Binding-site contacts:
Ligand atom N2 contacts residue ASN38 of chain 1.C at 2.8 Å (h-bond).
Ligand atom C3 contacts residue ASN38 of chain 1.C at 3.7 Å.
Ligand atom O5 contacts residue THR318 of chain 1.C at 3.0 Å (h-bond).
Ligand atom C5 contacts residue THR40 of chain 1.C at 3.8 Å.
Ligand atom C4 contacts residue ASN38 of chain 1.C at 4.2 Å.
Ligand atom O5 contacts residue ALA39 of chain 1.C at 4.0 Å.
Ligand atom O5 contacts residue THR40 of chain 1.C at 3.9 Å.
Ligand atom C1 contacts residue THR318 of chain 1.C at 3.6 Å.
Ligand atom C6 contacts residue THR318 of chain 1.C at 3.8 Å.
Ligand atom O6 contacts residue ASN49 of chain 1.D at 4.3 Å.
Ligand atom C5 contacts residue THR318 of chain 1.C at 4.1 Å.
Ligand atom O6 contacts residue LEU52 of chain 1.D at 3.4 Å.
Ligand atom C2 contacts residue ASN38 of chain 1.C at 2.4 Å.
Ligand atom C6 contacts residue THR40 of chain 1.C at 3.5 Å.
Ligand atom O5 contacts residue ASN38 of chain 1.C at 2.3 Å (h-bond).
Ligand atom C1 contacts residue ALA39 of chain 1.C at 4.0 Å (hydrophobic).
Ligand atom O6 contacts residue THR318 of chain 1.C at 3.6 Å.
Ligand atom C1 contacts residue ASN38 of chain 1.C at 1.4 Å.
Ligand atom C7 contacts residue ASN38 of chain 1.C at 3.7 Å.
Ligand atom C6 contacts residue LEU52 of chain 1.D at 3.6 Å (hydrophobic).
Ligand atom C5 contacts residue ASN38 of chain 1.C at 3.6 Å.
Ligand atom O7 contacts residue ASN38 of chain 1.C at 4.0 Å.

Sequence of chain 1.D:
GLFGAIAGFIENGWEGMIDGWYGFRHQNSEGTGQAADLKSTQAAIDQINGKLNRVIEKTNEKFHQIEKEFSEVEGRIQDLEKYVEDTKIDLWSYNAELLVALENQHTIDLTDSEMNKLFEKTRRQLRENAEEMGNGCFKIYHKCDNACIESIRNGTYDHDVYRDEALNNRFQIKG

Sequence of chain 1.C:
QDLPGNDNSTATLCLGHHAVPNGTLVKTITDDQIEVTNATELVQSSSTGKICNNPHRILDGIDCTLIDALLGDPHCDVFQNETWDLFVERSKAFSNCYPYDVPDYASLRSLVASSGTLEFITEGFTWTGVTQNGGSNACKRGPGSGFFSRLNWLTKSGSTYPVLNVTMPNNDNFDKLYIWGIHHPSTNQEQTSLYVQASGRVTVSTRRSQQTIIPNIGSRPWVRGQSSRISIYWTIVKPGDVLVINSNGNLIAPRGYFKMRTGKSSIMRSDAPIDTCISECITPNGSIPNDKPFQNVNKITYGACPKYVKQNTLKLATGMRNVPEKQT

The small molecule below binds the protein below.
Small molecule (SMILES): CC(=O)N[C@@H]1[C@@H](O)[C@H](O)[C@@H](CO)O[C@H]1O